Sequence of chain 1.B:
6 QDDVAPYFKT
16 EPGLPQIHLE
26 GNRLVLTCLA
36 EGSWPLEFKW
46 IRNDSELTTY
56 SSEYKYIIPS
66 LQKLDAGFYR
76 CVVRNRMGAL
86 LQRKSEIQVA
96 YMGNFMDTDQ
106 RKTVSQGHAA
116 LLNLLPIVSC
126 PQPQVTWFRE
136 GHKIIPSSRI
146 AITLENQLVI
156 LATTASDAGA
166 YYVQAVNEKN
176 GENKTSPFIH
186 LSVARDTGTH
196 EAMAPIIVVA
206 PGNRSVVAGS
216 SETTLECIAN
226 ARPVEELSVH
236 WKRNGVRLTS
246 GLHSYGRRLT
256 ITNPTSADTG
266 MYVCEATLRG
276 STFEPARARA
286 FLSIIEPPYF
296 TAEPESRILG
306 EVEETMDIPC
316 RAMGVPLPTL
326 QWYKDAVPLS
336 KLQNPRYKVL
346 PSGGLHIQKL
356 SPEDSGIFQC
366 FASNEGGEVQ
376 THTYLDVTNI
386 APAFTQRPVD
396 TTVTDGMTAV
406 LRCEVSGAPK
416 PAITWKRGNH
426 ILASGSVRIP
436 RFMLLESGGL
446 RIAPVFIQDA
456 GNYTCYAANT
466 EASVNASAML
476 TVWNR

This small molecule binds to this protein.
Small molecule (SMILES): CC(=O)N[C@H]1[C@H](O[C@H]2[C@H](O)[C@@H](NC(C)=O)CO[C@@H]2CO)O[C@H](CO)[C@@H](O)[C@@H]1O

Binding-site contacts:
Ligand atom C3 contacts residue ALA71 of chain 1.B at 4.0 Å (hydrophobic).
Ligand atom C7 contacts residue ARG47 of chain 1.B at 4.2 Å.
Ligand atom O5 contacts residue ASN48 of chain 1.B at 2.4 Å (h-bond).
Ligand atom C3 contacts residue ASN48 of chain 1.B at 3.8 Å.
Ligand atom C7 contacts residue ASN48 of chain 1.B at 3.4 Å.
Ligand atom O7 contacts residue ASN48 of chain 1.B at 3.5 Å (h-bond).
Ligand atom N2 contacts residue ALA71 of chain 1.B at 3.9 Å.
Ligand atom C1 contacts residue ASN48 of chain 1.B at 1.4 Å.
Ligand atom C5 contacts residue ASN48 of chain 1.B at 3.6 Å.
Ligand atom C8 contacts residue ASN48 of chain 1.B at 4.5 Å.
Ligand atom C8 contacts residue ARG47 of chain 1.B at 3.2 Å.
Ligand atom C4 contacts residue ASN48 of chain 1.B at 4.2 Å.
Ligand atom N2 contacts residue ARG47 of chain 1.B at 4.3 Å.
Ligand atom C5 contacts residue PHE73 of chain 1.B at 4.2 Å (hydrophobic).
Ligand atom C6 contacts residue PHE73 of chain 1.B at 3.5 Å (hydrophobic).
Ligand atom C1 contacts residue ALA71 of chain 1.B at 4.3 Å (hydrophobic).
Ligand atom N2 contacts residue ASN48 of chain 1.B at 2.9 Å (h-bond).
Ligand atom C1 contacts residue GLY72 of chain 1.B at 4.2 Å.
Ligand atom O6 contacts residue PHE73 of chain 1.B at 4.4 Å.
Ligand atom C2 contacts residue ALA71 of chain 1.B at 4.3 Å (hydrophobic).
Ligand atom O5 contacts residue PHE73 of chain 1.B at 4.3 Å.
Ligand atom C5 contacts residue GLY72 of chain 1.B at 4.3 Å.
Ligand atom C2 contacts residue ASN48 of chain 1.B at 2.5 Å.